Binding-site contacts:
Ligand atom O2 contacts residue ASN273 of chain 1.A at 3.1 Å (h-bond).
Ligand atom O4A contacts residue ASN273 of chain 1.A at 3.0 Å (h-bond).
Ligand atom O3 contacts residue GLU661 of chain 1.A at 2.7 Å (salt-bridge).
Ligand atom O4 contacts residue SER663 of chain 1.A at 3.6 Å.
Ligand atom C6A contacts residue ASN273 of chain 1.A at 3.6 Å.
Ligand atom O4A contacts residue ASP272 of chain 1.A at 3.5 Å (salt-bridge).
Ligand atom O6 contacts residue ASN473 of chain 1.A at 2.8 Å (h-bond).
Ligand atom C5A contacts residue ASN273 of chain 1.A at 3.3 Å.
Ligand atom O2 contacts residue TYR562 of chain 1.A at 3.0 Å (h-bond).
Ligand atom O2A contacts residue GLY124 of chain 1.A at 3.3 Å (h-bond).
Ligand atom O6 contacts residue HIS366 of chain 1.A at 2.8 Å (h-bond).
Ligand atom O2A contacts residue ASP272 of chain 1.A at 3.3 Å (salt-bridge).
Ligand atom C3 contacts residue GLY664 of chain 1.A at 3.7 Å.
Ligand atom C4 contacts residue GLY664 of chain 1.A at 3.7 Å.
Ligand atom C2A contacts residue ASP272 of chain 1.A at 3.4 Å.
Ligand atom C5 contacts residue GLY124 of chain 1.A at 3.7 Å.
Ligand atom N1 contacts residue ASN273 of chain 1.A at 3.7 Å.
Ligand atom O3 contacts residue SER663 of chain 1.A at 3.0 Å (h-bond).
Ligand atom N3 contacts residue ASN273 of chain 1.A at 3.5 Å (h-bond).
Ligand atom C6 contacts residue HIS366 of chain 1.A at 3.7 Å.
Ligand atom O4 contacts residue ASN473 of chain 1.A at 3.6 Å.
Ligand atom C7 contacts residue ASN273 of chain 1.A at 3.6 Å.
Ligand atom C6 contacts residue ASN473 of chain 1.A at 3.1 Å.
Ligand atom C2A contacts residue LEU125 of chain 1.A at 3.6 Å (hydrophobic).
Ligand atom C2A contacts residue ASN273 of chain 1.A at 3.5 Å.
Ligand atom O4 contacts residue GLY664 of chain 1.A at 2.8 Å (h-bond).
Ligand atom C8 contacts residue THR367 of chain 1.A at 3.5 Å.
Ligand atom C7 contacts residue ASP328 of chain 1.A at 3.7 Å.
Ligand atom O2 contacts residue GLU661 of chain 1.A at 3.1 Å (salt-bridge).
Ligand atom C4A contacts residue ASN273 of chain 1.A at 3.5 Å.
Ligand atom O2A contacts residue LEU125 of chain 1.A at 3.2 Å (h-bond).
Ligand atom O5 contacts residue LEU125 of chain 1.A at 3.5 Å (h-bond).
Ligand atom C4A contacts residue ASP272 of chain 1.A at 3.6 Å.
Ligand atom C3 contacts residue GLU661 of chain 1.A at 3.2 Å.
Ligand atom C8 contacts residue ASP328 of chain 1.A at 3.0 Å.
Ligand atom O3 contacts residue ALA662 of chain 1.A at 3.2 Å (h-bond).
Ligand atom C6A contacts residue HIS366 of chain 1.A at 3.2 Å.
Ligand atom N3 contacts residue ASP272 of chain 1.A at 2.6 Å (salt-bridge).
Ligand atom O3 contacts residue GLY664 of chain 1.A at 3.1 Å (h-bond).
Ligand atom C2 contacts residue GLU661 of chain 1.A at 3.7 Å.

Sequence of chain 1.A:
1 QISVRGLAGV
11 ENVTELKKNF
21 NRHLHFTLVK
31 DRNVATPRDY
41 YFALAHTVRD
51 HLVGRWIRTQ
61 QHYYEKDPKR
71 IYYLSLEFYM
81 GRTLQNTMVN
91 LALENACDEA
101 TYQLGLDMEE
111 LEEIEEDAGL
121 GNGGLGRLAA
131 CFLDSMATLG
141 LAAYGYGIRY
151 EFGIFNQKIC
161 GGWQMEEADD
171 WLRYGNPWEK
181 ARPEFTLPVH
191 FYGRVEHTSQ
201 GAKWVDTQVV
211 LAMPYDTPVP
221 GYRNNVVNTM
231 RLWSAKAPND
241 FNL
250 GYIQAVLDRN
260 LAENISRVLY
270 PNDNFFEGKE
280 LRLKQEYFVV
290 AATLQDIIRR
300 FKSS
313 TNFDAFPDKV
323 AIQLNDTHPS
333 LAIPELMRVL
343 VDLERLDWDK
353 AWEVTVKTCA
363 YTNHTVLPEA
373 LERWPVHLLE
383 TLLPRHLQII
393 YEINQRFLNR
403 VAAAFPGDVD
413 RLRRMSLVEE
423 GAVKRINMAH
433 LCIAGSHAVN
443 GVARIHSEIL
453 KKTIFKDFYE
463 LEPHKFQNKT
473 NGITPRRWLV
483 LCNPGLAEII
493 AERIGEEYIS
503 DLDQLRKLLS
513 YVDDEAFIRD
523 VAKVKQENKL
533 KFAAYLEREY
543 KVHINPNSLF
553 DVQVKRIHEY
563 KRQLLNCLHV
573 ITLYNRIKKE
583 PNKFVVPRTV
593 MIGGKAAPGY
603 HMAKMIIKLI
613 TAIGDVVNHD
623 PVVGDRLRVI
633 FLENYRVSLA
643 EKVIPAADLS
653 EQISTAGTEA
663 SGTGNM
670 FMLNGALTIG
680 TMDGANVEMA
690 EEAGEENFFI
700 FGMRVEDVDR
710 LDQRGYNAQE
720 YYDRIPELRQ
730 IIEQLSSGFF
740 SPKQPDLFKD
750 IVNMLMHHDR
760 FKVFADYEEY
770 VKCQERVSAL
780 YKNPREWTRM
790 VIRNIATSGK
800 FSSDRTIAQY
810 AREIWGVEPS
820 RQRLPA

This small molecule binds to this protein.
Small molecule (SMILES): C#Cc1cn([C@@H]2O[C@H](CO)[C@@H](O)[C@H](O)[C@H]2O)c(=O)[nH]c1=O